This protein binds this small molecule.
Small molecule (SMILES): CC(=O)N[C@H]1[C@H](O[C@H]2[C@H](O)[C@@H](NC(C)=O)CO[C@@H]2CO)O[C@H](CO)[C@@H](O)[C@@H]1O

Binding-site contacts:
Ligand atom O7 contacts residue ASN12 of chain 58.G at 3.6 Å.
Ligand atom C1 contacts residue ASN12 of chain 58.G at 2.2 Å.
Ligand atom C7 contacts residue ASN12 of chain 58.G at 3.9 Å.
Ligand atom N2 contacts residue ASN12 of chain 58.G at 3.8 Å.
Ligand atom C5 contacts residue ASN12 of chain 58.G at 4.1 Å.
Ligand atom C2 contacts residue ASN12 of chain 58.G at 3.3 Å.
Ligand atom O5 contacts residue ASN12 of chain 58.G at 2.7 Å (h-bond).

Sequence of chain 58.G:
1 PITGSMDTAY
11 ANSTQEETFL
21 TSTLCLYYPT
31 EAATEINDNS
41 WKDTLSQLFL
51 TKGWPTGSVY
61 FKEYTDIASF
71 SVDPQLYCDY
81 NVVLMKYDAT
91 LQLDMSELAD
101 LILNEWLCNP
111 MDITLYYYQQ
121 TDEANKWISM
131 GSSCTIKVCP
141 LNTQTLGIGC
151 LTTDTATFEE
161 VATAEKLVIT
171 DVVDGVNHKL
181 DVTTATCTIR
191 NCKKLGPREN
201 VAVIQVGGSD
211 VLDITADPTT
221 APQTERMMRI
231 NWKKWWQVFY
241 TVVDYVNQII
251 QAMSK